Binding-site contacts:
Ligand atom C6 contacts residue GLY546 of chain 1.A at 4.0 Å.
Ligand atom C5 contacts residue TYR402 of chain 1.A at 3.3 Å (hydrophobic).
Ligand atom C4 contacts residue FAD1 of chain 1.H at 3.6 Å.
Ligand atom C6 contacts residue ARG544 of chain 1.A at 3.4 Å.
Ligand atom O8 contacts residue HIS504 of chain 1.A at 2.8 Å (h-bond).
Ligand atom OXT contacts residue MET375 of chain 1.A at 3.4 Å.
Ligand atom OXT contacts residue FAD1 of chain 1.H at 3.9 Å.
Ligand atom OXT contacts residue GLU378 of chain 1.A at 3.9 Å.
Ligand atom C6 contacts residue HIS504 of chain 1.A at 4.0 Å.
Ligand atom O7 contacts residue TYR402 of chain 1.A at 4.0 Å.
Ligand atom C contacts residue HIS365 of chain 1.A at 3.6 Å.
Ligand atom O7 contacts residue ARG544 of chain 1.A at 2.6 Å (salt-bridge).
Ligand atom C6 contacts residue TYR402 of chain 1.A at 3.3 Å (hydrophobic).
Ligand atom O8 contacts residue TYR402 of chain 1.A at 3.3 Å (h-bond).
Ligand atom C contacts residue THR377 of chain 1.A at 3.4 Å.
Ligand atom OXT contacts residue ALA169 of chain 1.A at 3.8 Å.
Ligand atom C4 contacts residue MET375 of chain 1.A at 3.9 Å (hydrophobic).
Ligand atom O7 contacts residue GLY546 of chain 1.A at 3.3 Å.
Ligand atom O contacts residue THR377 of chain 1.A at 3.3 Å.
Ligand atom O contacts residue GLU378 of chain 1.A at 2.5 Å (salt-bridge).
Ligand atom O8 contacts residue FAD1 of chain 1.H at 3.5 Å.
Ligand atom C contacts residue MET375 of chain 1.A at 3.5 Å (hydrophobic).
Ligand atom C4 contacts residue HIS365 of chain 1.A at 3.7 Å.
Ligand atom C5 contacts residue MET236 of chain 1.A at 4.0 Å (hydrophobic).
Ligand atom OXT contacts residue THR377 of chain 1.A at 2.7 Å (h-bond).
Ligand atom C contacts residue GLU378 of chain 1.A at 3.5 Å.
Ligand atom C6 contacts residue FAD1 of chain 1.H at 3.3 Å.
Ligand atom OXT contacts residue GLY170 of chain 1.A at 3.0 Å (h-bond).
Ligand atom C5 contacts residue FAD1 of chain 1.H at 3.4 Å.
Ligand atom C4 contacts residue HIS504 of chain 1.A at 4.1 Å.
Ligand atom C4 contacts residue TYR402 of chain 1.A at 3.3 Å (hydrophobic).
Ligand atom O contacts residue TYR402 of chain 1.A at 3.8 Å.
Ligand atom O contacts residue MET375 of chain 1.A at 3.8 Å.
Ligand atom O7 contacts residue GLY547 of chain 1.A at 2.8 Å (h-bond).
Ligand atom C contacts residue TYR402 of chain 1.A at 4.0 Å (hydrophobic).
Ligand atom O8 contacts residue ARG544 of chain 1.A at 2.6 Å (salt-bridge).
Ligand atom O7 contacts residue FAD1 of chain 1.H at 2.8 Å.
Ligand atom O7 contacts residue LEU545 of chain 1.A at 4.1 Å.
Ligand atom O contacts residue HIS365 of chain 1.A at 2.6 Å (h-bond).
Ligand atom C6 contacts residue GLY547 of chain 1.A at 4.0 Å.

A protein and the small-molecule ligand that binds it are described below.
Small molecule (SMILES): O=C(O)/C=C/C(=O)O

Sequence of chain 1.A:
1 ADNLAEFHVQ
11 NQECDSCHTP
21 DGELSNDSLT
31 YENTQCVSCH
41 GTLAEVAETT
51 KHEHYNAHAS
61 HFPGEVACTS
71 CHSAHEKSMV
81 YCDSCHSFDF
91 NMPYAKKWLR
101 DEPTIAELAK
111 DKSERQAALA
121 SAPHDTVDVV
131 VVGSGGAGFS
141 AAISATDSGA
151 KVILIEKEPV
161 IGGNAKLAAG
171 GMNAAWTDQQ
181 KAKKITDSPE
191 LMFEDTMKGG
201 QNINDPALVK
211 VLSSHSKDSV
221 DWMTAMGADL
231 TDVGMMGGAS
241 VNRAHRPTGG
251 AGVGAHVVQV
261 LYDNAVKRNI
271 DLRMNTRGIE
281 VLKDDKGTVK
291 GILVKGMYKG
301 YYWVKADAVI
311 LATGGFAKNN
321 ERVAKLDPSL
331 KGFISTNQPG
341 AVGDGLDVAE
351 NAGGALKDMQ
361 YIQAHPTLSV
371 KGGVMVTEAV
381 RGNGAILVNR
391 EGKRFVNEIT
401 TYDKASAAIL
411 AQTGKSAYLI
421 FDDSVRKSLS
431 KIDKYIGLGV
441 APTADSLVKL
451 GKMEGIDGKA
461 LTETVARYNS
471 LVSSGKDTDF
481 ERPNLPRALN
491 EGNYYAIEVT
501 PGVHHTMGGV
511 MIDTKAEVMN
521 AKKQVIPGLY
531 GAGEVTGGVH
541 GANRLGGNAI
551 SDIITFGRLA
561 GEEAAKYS